Binding-site contacts:
Ligand atom PG contacts residue THR456 of chain 1.A at 3.5 Å.
Ligand atom O2G contacts residue GLY733 of chain 1.A at 2.8 Å (h-bond).
Ligand atom O2A contacts residue SER598 of chain 1.A at 3.7 Å.
Ligand atom O1B contacts residue GLY733 of chain 1.A at 3.3 Å.
Ligand atom C4' contacts residue ARG867 of chain 1.A at 3.4 Å.
Ligand atom O1G contacts residue ASP734 of chain 1.A at 2.7 Å (salt-bridge).
Ligand atom O3G contacts residue MG1 of chain 1.E at 2.5 Å.
Ligand atom N3 contacts residue GLY620 of chain 1.A at 3.6 Å.
Ligand atom C5 contacts residue PHE596 of chain 1.A at 3.4 Å (hydrophobic).
Ligand atom O3' contacts residue ARG867 of chain 1.A at 2.7 Å (salt-bridge).
Ligand atom C3' contacts residue ARG652 of chain 1.A at 3.6 Å.
Ligand atom C4 contacts residue PHE596 of chain 1.A at 3.6 Å (hydrophobic).
Ligand atom O1G contacts residue THR456 of chain 1.A at 2.4 Å (h-bond).
Ligand atom C2' contacts residue ARG652 of chain 1.A at 3.5 Å.
Ligand atom O2B contacts residue ASP734 of chain 1.A at 3.4 Å (salt-bridge).
Ligand atom N7 contacts residue PHE596 of chain 1.A at 3.2 Å.
Ligand atom C6 contacts residue GLU555 of chain 1.A at 3.2 Å.
Ligand atom C3B contacts residue GLU914 of chain 1.A at 3.8 Å.
Ligand atom C3B contacts residue MG1 of chain 1.E at 3.3 Å.
Ligand atom N6 contacts residue GLU555 of chain 1.A at 2.6 Å (salt-bridge).
Ligand atom O2' contacts residue LEU654 of chain 1.A at 3.5 Å.
Ligand atom N1 contacts residue GLU555 of chain 1.A at 3.0 Å (salt-bridge).
Ligand atom O3G contacts residue THR456 of chain 1.A at 2.8 Å (h-bond).
Ligand atom C5' contacts residue GLY733 of chain 1.A at 3.6 Å.
Ligand atom O2G contacts residue THR732 of chain 1.A at 3.4 Å (h-bond).
Ligand atom C8 contacts residue PHE596 of chain 1.A at 3.3 Å (hydrophobic).
Ligand atom C2 contacts residue LEU654 of chain 1.A at 3.5 Å (hydrophobic).
Ligand atom O2B contacts residue ARG652 of chain 1.A at 2.8 Å (salt-bridge).
Ligand atom PG contacts residue ASP454 of chain 1.A at 3.6 Å.
Ligand atom C3B contacts residue ASN896 of chain 1.A at 3.7 Å.
Ligand atom N9 contacts residue PHE596 of chain 1.A at 3.6 Å.
Ligand atom O1A contacts residue SER598 of chain 1.A at 3.7 Å.
Ligand atom O2G contacts residue ASP454 of chain 1.A at 3.2 Å (salt-bridge).
Ligand atom O3G contacts residue ASP454 of chain 1.A at 2.6 Å (salt-bridge).
Ligand atom N3 contacts residue LEU654 of chain 1.A at 3.4 Å.
Ligand atom C3' contacts residue ARG867 of chain 1.A at 3.4 Å.
Ligand atom N1 contacts residue LYS619 of chain 1.A at 3.8 Å.
Ligand atom O1A contacts residue PHE596 of chain 1.A at 3.0 Å.
Ligand atom O1B contacts residue ASP734 of chain 1.A at 3.6 Å.
Ligand atom PG contacts residue MG1 of chain 1.E at 3.5 Å.

Sequence of chain 1.A:
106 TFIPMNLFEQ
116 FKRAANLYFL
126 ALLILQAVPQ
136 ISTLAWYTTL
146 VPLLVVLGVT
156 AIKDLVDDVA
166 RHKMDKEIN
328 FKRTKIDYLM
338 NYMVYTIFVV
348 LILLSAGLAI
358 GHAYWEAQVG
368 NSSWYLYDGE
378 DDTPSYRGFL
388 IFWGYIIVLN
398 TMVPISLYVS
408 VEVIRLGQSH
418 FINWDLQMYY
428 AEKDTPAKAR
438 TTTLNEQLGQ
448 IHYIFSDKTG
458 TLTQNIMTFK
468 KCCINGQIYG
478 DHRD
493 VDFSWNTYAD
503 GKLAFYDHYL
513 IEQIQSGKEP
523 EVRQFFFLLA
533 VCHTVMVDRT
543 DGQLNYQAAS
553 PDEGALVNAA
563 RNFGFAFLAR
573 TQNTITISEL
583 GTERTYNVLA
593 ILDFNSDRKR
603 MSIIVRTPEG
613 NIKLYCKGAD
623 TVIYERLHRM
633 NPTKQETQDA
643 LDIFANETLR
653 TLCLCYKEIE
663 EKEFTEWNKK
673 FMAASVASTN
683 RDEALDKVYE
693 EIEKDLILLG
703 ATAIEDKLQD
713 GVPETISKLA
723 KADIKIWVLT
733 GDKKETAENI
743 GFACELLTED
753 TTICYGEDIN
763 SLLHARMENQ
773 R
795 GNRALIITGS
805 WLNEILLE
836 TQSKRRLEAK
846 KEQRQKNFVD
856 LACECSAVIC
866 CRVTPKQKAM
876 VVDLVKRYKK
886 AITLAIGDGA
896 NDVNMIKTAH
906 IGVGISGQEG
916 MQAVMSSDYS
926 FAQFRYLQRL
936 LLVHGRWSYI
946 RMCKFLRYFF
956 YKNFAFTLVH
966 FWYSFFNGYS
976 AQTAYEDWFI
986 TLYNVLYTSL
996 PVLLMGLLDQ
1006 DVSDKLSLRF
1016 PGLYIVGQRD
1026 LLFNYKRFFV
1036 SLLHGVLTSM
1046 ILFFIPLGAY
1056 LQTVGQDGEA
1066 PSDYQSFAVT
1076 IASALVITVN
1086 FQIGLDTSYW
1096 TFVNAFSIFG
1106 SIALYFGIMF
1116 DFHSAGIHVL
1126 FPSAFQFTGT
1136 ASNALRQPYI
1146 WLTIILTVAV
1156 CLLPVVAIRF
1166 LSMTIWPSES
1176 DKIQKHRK

A small-molecule ligand and the protein it binds are described below.
Small molecule (SMILES): Nc1ncnc2c1ncn2[C@@H]1O[C@H](CO[P](=O)(O)O[P](=O)(O)CP(=O)(O)O)[C@@H](O)[C@H]1O